Binding-site contacts:
Ligand atom CAP contacts residue PHE423 of chain 1.B at 3.9 Å (hydrophobic).
Ligand atom NAS contacts residue PRO467 of chain 1.B at 3.4 Å.
Ligand atom CAV contacts residue LYS539 of chain 1.B at 3.3 Å.
Ligand atom SAH contacts residue PHE792 of chain 1.B at 3.5 Å.
Ligand atom CAK contacts residue PRO467 of chain 1.B at 3.6 Å (hydrophobic).
Ligand atom CAZ contacts residue GLU535 of chain 1.B at 3.9 Å.
Ligand atom NAS contacts residue LYS851 of chain 1.B at 2.4 Å (salt-bridge).
Ligand atom CAI contacts residue LYS851 of chain 1.B at 1.4 Å.
Ligand atom CAU contacts residue PRO467 of chain 1.B at 3.6 Å (hydrophobic).
Ligand atom CAP contacts residue GLU535 of chain 1.B at 4.1 Å.
Ligand atom CAI contacts residue PRO467 of chain 1.B at 4.0 Å (hydrophobic).
Ligand atom CAL contacts residue LYS539 of chain 1.B at 3.9 Å.
Ligand atom OAC contacts residue PHE423 of chain 1.B at 4.0 Å.
Ligand atom CAU contacts residue LYS851 of chain 1.B at 3.6 Å.
Ligand atom CAL contacts residue GLU535 of chain 1.B at 2.9 Å.
Ligand atom CAZ contacts residue PHE423 of chain 1.B at 3.8 Å (hydrophobic).
Ligand atom CAV contacts residue GLU535 of chain 1.B at 3.8 Å.
Ligand atom OAD contacts residue PHE532 of chain 1.B at 3.4 Å.
Ligand atom CAX contacts residue GLU535 of chain 1.B at 3.5 Å.
Ligand atom CAX contacts residue PHE423 of chain 1.B at 4.0 Å (hydrophobic).
Ligand atom NAT contacts residue THR422 of chain 1.B at 3.5 Å.
Ligand atom CAJ contacts residue THR422 of chain 1.B at 3.7 Å.
Ligand atom CAP contacts residue LYS539 of chain 1.B at 4.1 Å.
Ligand atom SAH contacts residue THR422 of chain 1.B at 3.9 Å.
Ligand atom CAM contacts residue GLY466 of chain 1.B at 4.1 Å.
Ligand atom SBB contacts residue PHE532 of chain 1.B at 4.1 Å.
Ligand atom CAL contacts residue PHE423 of chain 1.B at 4.2 Å (hydrophobic).
Ligand atom SAG contacts residue LYS851 of chain 1.B at 2.5 Å (salt-bridge).
Ligand atom CAR contacts residue GLU535 of chain 1.B at 4.1 Å.
Ligand atom NAT contacts residue LYS539 of chain 1.B at 2.3 Å (salt-bridge).
Ligand atom CAN contacts residue GLU535 of chain 1.B at 3.1 Å.
Ligand atom SAG contacts residue PRO467 of chain 1.B at 4.0 Å.
Ligand atom SAG contacts residue ILE528 of chain 1.B at 4.1 Å.
Ligand atom CAJ contacts residue LYS539 of chain 1.B at 1.4 Å.
Ligand atom CAV contacts residue PHE423 of chain 1.B at 4.1 Å (hydrophobic).
Ligand atom SAG contacts residue GLU681 of chain 1.B at 4.0 Å.
Ligand atom CAO contacts residue LYS851 of chain 1.B at 4.2 Å.
Ligand atom SAH contacts residue PRO419 of chain 1.B at 3.8 Å.
Ligand atom SAH contacts residue LYS539 of chain 1.B at 2.7 Å (salt-bridge).
Ligand atom OAF contacts residue PHE532 of chain 1.B at 3.3 Å.

Sequence of chain 1.B:
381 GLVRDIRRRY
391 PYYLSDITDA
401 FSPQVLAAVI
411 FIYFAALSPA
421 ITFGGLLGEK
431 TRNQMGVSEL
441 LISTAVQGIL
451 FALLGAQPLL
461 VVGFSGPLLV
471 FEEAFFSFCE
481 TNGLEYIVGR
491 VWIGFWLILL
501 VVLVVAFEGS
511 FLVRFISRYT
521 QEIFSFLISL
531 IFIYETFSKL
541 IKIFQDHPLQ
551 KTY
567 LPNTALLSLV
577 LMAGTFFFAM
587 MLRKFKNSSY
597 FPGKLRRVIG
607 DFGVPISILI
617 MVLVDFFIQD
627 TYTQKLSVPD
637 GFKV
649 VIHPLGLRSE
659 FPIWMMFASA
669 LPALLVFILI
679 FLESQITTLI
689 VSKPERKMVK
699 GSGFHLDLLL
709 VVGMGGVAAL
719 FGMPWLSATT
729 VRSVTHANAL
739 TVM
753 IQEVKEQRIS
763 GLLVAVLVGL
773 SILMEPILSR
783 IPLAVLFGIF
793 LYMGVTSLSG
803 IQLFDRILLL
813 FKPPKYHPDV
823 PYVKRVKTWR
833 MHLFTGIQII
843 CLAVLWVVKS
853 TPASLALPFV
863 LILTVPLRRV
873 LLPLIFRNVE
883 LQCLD

The protein below binds the small molecule below.
Small molecule (SMILES): O=S(=O)(O)c1cc(NCS)ccc1CCc1ccc(NCS)cc1S(=O)(=O)O